Sequence of chain 1.A:
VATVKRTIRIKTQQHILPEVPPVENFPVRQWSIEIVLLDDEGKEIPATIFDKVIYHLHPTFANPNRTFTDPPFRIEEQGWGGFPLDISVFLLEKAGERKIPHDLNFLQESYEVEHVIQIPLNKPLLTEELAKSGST

Binding-site contacts:
Ligand atom O contacts residue PHE106 of chain 1.A at 3.2 Å.
Ligand atom NH1 contacts residue ASP103 of chain 1.A at 2.8 Å (salt-bridge).
Ligand atom C contacts residue GLY82 of chain 1.A at 3.7 Å.
Ligand atom C9 contacts residue THR60 of chain 1.A at 3.8 Å.
Ligand atom CB contacts residue PHE106 of chain 1.A at 3.3 Å (hydrophobic).
Ligand atom O contacts residue GLY82 of chain 1.A at 2.8 Å (h-bond).
Ligand atom C9 contacts residue HIS58 of chain 1.A at 3.3 Å.
Ligand atom O1 contacts residue TRP80 of chain 1.A at 2.9 Å (h-bond).
Ligand atom N1 contacts residue THR60 of chain 1.A at 3.0 Å (h-bond).
Ligand atom N contacts residue GLY82 of chain 1.A at 2.9 Å (h-bond).
Ligand atom O contacts residue LEU107 of chain 1.A at 3.4 Å (h-bond).
Ligand atom C10 contacts residue GLY82 of chain 1.A at 3.5 Å.
Ligand atom C3 contacts residue TRP80 of chain 1.A at 3.3 Å (hydrophobic).
Ligand atom NE contacts residue GLY82 of chain 1.A at 3.9 Å.
Ligand atom C1 contacts residue PHE61 of chain 1.A at 3.6 Å (hydrophobic).
Ligand atom CA contacts residue GLY82 of chain 1.A at 3.4 Å.
Ligand atom O contacts residue GLY81 of chain 1.A at 3.8 Å.
Ligand atom O1 contacts residue GLY81 of chain 1.A at 3.4 Å (h-bond).
Ligand atom CB contacts residue PHE26 of chain 1.A at 3.7 Å (hydrophobic).
Ligand atom C10 contacts residue PHE83 of chain 1.A at 3.9 Å (hydrophobic).
Ligand atom C8 contacts residue GLY81 of chain 1.A at 3.5 Å.
Ligand atom CG2 contacts residue LEU107 of chain 1.A at 3.9 Å (hydrophobic).
Ligand atom CG contacts residue PHE106 of chain 1.A at 3.4 Å (hydrophobic).
Ligand atom NH1 contacts residue ASN105 of chain 1.A at 3.6 Å.
Ligand atom C4 contacts residue TRP80 of chain 1.A at 3.8 Å (hydrophobic).
Ligand atom C6 contacts residue THR60 of chain 1.A at 3.6 Å.
Ligand atom NH2 contacts residue PRO84 of chain 1.A at 3.6 Å.
Ligand atom C1 contacts residue THR60 of chain 1.A at 3.5 Å.
Ligand atom C contacts residue GLY82 of chain 1.A at 3.6 Å.
Ligand atom NH2 contacts residue PHE83 of chain 1.A at 3.7 Å.
Ligand atom C10 contacts residue HIS58 of chain 1.A at 3.8 Å.
Ligand atom C7 contacts residue PHE61 of chain 1.A at 3.7 Å (hydrophobic).
Ligand atom C3 contacts residue GLY79 of chain 1.A at 3.6 Å.
Ligand atom O contacts residue ARG29 of chain 1.A at 3.8 Å.
Ligand atom NH2 contacts residue ASP103 of chain 1.A at 2.7 Å (salt-bridge).
Ligand atom O1 contacts residue GLY79 of chain 1.A at 3.2 Å.
Ligand atom CB contacts residue TRP80 of chain 1.A at 3.5 Å (hydrophobic).
Ligand atom C contacts residue ARG29 of chain 1.A at 3.8 Å.
Ligand atom CZ contacts residue ASP103 of chain 1.A at 3.5 Å.
Ligand atom CA contacts residue PHE106 of chain 1.A at 3.6 Å (hydrophobic).

This protein binds this small molecule.
Small molecule (SMILES): CC(=O)N[C@@H](CCC(N)=O)C(=O)N[C@H](C(=O)N[C@@H](C)C(=O)N[C@@H](CCCN=C(N)N)C(=O)N[C@H](C=O)CCCCNC(=O)c1ccccc1)[C@@H](C)O